Sequence of chain 1.K:
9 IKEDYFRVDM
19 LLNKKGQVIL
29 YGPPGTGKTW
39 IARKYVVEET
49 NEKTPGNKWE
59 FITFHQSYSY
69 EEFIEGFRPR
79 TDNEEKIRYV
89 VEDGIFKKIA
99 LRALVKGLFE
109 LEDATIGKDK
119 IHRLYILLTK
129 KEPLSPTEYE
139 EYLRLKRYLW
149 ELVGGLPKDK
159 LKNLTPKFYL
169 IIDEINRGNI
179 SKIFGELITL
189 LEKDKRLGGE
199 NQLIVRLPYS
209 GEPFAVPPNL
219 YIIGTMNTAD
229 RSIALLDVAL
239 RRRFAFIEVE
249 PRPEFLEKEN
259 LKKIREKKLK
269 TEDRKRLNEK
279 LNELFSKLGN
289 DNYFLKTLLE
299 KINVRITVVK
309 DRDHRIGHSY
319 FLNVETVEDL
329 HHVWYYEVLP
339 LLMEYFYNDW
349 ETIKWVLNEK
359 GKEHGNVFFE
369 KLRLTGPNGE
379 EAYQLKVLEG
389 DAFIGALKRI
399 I

The protein below binds the small molecule below.
Small molecule (SMILES): Nc1nc2c(ncn2[C@@H]2O[C@H](CO[P](=O)(O)O[P](=O)(O)OP(O)(O)=S)[C@@H](O)[C@H]2O)c(=O)[nH]1

Sequence of chain 1.J:
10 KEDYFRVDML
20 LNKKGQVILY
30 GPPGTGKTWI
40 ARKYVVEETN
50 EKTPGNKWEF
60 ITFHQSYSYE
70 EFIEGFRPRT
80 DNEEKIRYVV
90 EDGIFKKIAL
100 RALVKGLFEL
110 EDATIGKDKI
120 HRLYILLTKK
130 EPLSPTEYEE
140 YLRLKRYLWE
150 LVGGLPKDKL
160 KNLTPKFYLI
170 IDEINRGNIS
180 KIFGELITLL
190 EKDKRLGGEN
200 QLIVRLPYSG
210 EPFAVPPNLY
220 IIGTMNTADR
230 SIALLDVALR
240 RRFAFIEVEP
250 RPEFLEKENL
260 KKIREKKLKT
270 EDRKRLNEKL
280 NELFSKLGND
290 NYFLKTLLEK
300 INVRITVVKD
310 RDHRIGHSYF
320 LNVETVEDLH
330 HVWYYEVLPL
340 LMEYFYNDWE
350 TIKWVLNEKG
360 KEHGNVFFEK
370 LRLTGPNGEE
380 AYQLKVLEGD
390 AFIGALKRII

Binding-site contacts:
Ligand atom O2B contacts residue ARG240 of chain 1.K at 3.4 Å (salt-bridge).
Ligand atom O1A contacts residue THR34 of chain 1.J at 3.5 Å (h-bond).
Ligand atom O3B contacts residue LYS36 of chain 1.J at 3.6 Å (salt-bridge).
Ligand atom O1A contacts residue GLY35 of chain 1.J at 3.5 Å.
Ligand atom O2A contacts residue GLU190 of chain 1.K at 3.0 Å (salt-bridge).
Ligand atom S1G contacts residue ARG241 of chain 1.K at 2.8 Å (salt-bridge).
Ligand atom S1G contacts residue ALA237 of chain 1.K at 3.5 Å.
Ligand atom N2 contacts residue ILE262 of chain 1.J at 3.5 Å.
Ligand atom O6 contacts residue PHE253 of chain 1.J at 3.4 Å.
Ligand atom O2B contacts residue THR37 of chain 1.J at 2.6 Å (h-bond).
Ligand atom O3A contacts residue ARG240 of chain 1.K at 3.0 Å (salt-bridge).
Ligand atom PB contacts residue ARG240 of chain 1.K at 3.4 Å.
Ligand atom C5' contacts residue GLU190 of chain 1.K at 3.5 Å.
Ligand atom N7 contacts residue GLY35 of chain 1.J at 3.4 Å.
Ligand atom O3B contacts residue ARG240 of chain 1.K at 2.7 Å (salt-bridge).
Ligand atom O1B contacts residue LYS36 of chain 1.J at 2.7 Å (salt-bridge).
Ligand atom PB contacts residue MG1 of chain 1.FA at 3.6 Å.
Ligand atom O1A contacts residue THR37 of chain 1.J at 3.1 Å (h-bond).
Ligand atom O2G contacts residue MG1 of chain 1.FA at 2.3 Å.
Ligand atom PG contacts residue LYS36 of chain 1.J at 3.5 Å.
Ligand atom O2G contacts residue ARG241 of chain 1.K at 2.5 Å (salt-bridge).
Ligand atom C8 contacts residue GLY35 of chain 1.J at 3.6 Å.
Ligand atom O2' contacts residue ASN199 of chain 1.K at 3.6 Å (h-bond).
Ligand atom C5' contacts residue SER317 of chain 1.J at 3.4 Å.
Ligand atom O1B contacts residue THR37 of chain 1.J at 3.4 Å (h-bond).
Ligand atom O1A contacts residue LYS36 of chain 1.J at 3.4 Å (salt-bridge).
Ligand atom O3' contacts residue ASP192 of chain 1.K at 2.4 Å (salt-bridge).
Ligand atom PG contacts residue ARG241 of chain 1.K at 3.4 Å.
Ligand atom O4' contacts residue SER317 of chain 1.J at 3.6 Å.
Ligand atom O2B contacts residue MG1 of chain 1.FA at 2.4 Å.
Ligand atom O1A contacts residue TRP38 of chain 1.J at 2.9 Å (h-bond).
Ligand atom O1B contacts residue THR34 of chain 1.J at 3.0 Å (h-bond).
Ligand atom O3A contacts residue THR34 of chain 1.J at 2.9 Å (h-bond).
Ligand atom N2 contacts residue LYS266 of chain 1.J at 3.5 Å.
Ligand atom PB contacts residue THR34 of chain 1.J at 3.5 Å.
Ligand atom N7 contacts residue HIS316 of chain 1.J at 3.1 Å (h-bond).
Ligand atom PG contacts residue ARG240 of chain 1.K at 3.5 Å.
Ligand atom PG contacts residue MG1 of chain 1.FA at 3.6 Å.
Ligand atom O3G contacts residue LYS36 of chain 1.J at 2.4 Å (salt-bridge).
Ligand atom C3' contacts residue ASP192 of chain 1.K at 3.6 Å.